Binding-site contacts:
Ligand atom C14 contacts residue TRP225 of chain 1.A at 4.1 Å (hydrophobic).
Ligand atom C14 contacts residue LEU207 of chain 1.A at 4.0 Å (hydrophobic).
Ligand atom C4 contacts residue MET84 of chain 1.A at 3.8 Å (hydrophobic).
Ligand atom C8 contacts residue ALA47 of chain 1.A at 3.7 Å (hydrophobic).
Ligand atom O2 contacts residue THR44 of chain 1.A at 2.4 Å (h-bond).
Ligand atom C8 contacts residue HIS203 of chain 1.A at 3.6 Å.
Ligand atom O contacts residue MET84 of chain 1.A at 3.9 Å.
Ligand atom C11 contacts residue THR44 of chain 1.A at 3.2 Å.
Ligand atom O1 contacts residue TRP225 of chain 1.A at 4.1 Å.
Ligand atom C14 contacts residue ALA47 of chain 1.A at 4.0 Å (hydrophobic).
Ligand atom C12 contacts residue LEU221 of chain 1.A at 3.8 Å (hydrophobic).
Ligand atom C13 contacts residue PHE217 of chain 1.A at 3.6 Å (hydrophobic).
Ligand atom C3 contacts residue MET84 of chain 1.A at 4.1 Å (hydrophobic).
Ligand atom C4 contacts residue PHE85 of chain 1.A at 3.8 Å (hydrophobic).
Ligand atom O contacts residue ALA47 of chain 1.A at 3.6 Å.
Ligand atom O1 contacts residue TRP210 of chain 1.A at 4.1 Å.
Ligand atom O2 contacts residue PHE40 of chain 1.A at 3.2 Å.
Ligand atom C2 contacts residue T731 of chain 1.F at 4.0 Å.
Ligand atom C12 contacts residue PHE217 of chain 1.A at 3.9 Å (hydrophobic).
Ligand atom C14 contacts residue TRP210 of chain 1.A at 3.9 Å (hydrophobic).
Ligand atom C contacts residue LEU43 of chain 1.A at 3.5 Å (hydrophobic).
Ligand atom C10 contacts residue LEU43 of chain 1.A at 3.6 Å (hydrophobic).
Ligand atom C12 contacts residue PHE40 of chain 1.A at 3.9 Å (hydrophobic).
Ligand atom C9 contacts residue TRP210 of chain 1.A at 3.7 Å (hydrophobic).
Ligand atom C16 contacts residue MET121 of chain 1.A at 3.4 Å (hydrophobic).
Ligand atom C9 contacts residue ALA47 of chain 1.A at 3.5 Å (hydrophobic).
Ligand atom C13 contacts residue LEU221 of chain 1.A at 3.5 Å (hydrophobic).
Ligand atom C12 contacts residue THR44 of chain 1.A at 3.2 Å.
Ligand atom C16 contacts residue TYR125 of chain 1.A at 4.0 Å (hydrophobic).
Ligand atom O2 contacts residue PHE217 of chain 1.A at 3.4 Å.
Ligand atom C8 contacts residue TRP210 of chain 1.A at 4.0 Å (hydrophobic).
Ligand atom C11 contacts residue PHE40 of chain 1.A at 4.0 Å (hydrophobic).
Ligand atom C3 contacts residue SER88 of chain 1.A at 3.4 Å.
Ligand atom C10 contacts residue TRP210 of chain 1.A at 3.9 Å (hydrophobic).
Ligand atom C16 contacts residue T731 of chain 1.F at 3.9 Å.
Ligand atom O1 contacts residue HIS203 of chain 1.A at 2.4 Å (h-bond).
Ligand atom C10 contacts residue ALA47 of chain 1.A at 3.5 Å (hydrophobic).
Ligand atom O2 contacts residue LEU221 of chain 1.A at 4.0 Å.
Ligand atom C11 contacts residue LEU43 of chain 1.A at 3.8 Å (hydrophobic).
Ligand atom C15 contacts residue MET206 of chain 1.A at 3.1 Å (hydrophobic).

Sequence of chain 1.A:
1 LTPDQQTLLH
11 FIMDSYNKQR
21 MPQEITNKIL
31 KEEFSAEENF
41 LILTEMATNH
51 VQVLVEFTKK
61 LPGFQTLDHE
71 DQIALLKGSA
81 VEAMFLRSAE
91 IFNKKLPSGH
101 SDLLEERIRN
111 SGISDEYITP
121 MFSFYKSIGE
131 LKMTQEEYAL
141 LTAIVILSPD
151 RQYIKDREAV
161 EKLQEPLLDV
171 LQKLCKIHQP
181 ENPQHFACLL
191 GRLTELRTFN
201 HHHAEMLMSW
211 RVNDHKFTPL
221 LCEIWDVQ

The protein below binds the small molecule below.
Small molecule (SMILES): CC1(C)[C@H]2CC[C@]1(C)[C@H](OC(=O)c1ccc(O)cc1)C2